The protein below binds the small molecule below.
Small molecule (SMILES): CC(C)(Oc1ccc(C(=O)c2ccc(Cl)cc2)cc1)C(=O)O

Sequence of chain 1.C:
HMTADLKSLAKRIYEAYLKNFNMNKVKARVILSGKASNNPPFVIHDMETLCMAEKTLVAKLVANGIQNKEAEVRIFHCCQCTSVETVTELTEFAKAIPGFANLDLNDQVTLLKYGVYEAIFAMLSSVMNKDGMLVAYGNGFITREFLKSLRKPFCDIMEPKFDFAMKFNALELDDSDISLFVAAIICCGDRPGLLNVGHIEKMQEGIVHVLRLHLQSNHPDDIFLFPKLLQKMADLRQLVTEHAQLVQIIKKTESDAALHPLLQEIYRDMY

Binding-site contacts:
Ligand atom O04 contacts residue LYS62 of chain 1.C at 3.0 Å.
Ligand atom C12 contacts residue LYS62 of chain 1.C at 3.3 Å.
Ligand atom C13 contacts residue TYR139 of chain 1.C at 3.4 Å (hydrophobic).
Ligand atom O02 contacts residue TYR139 of chain 1.C at 3.6 Å.
Ligand atom C22 contacts residue CYS80 of chain 1.C at 4.0 Å (hydrophobic).
Ligand atom C16 contacts residue CYS80 of chain 1.C at 4.0 Å (hydrophobic).
Ligand atom C16 contacts residue VAL137 of chain 1.C at 4.1 Å (hydrophobic).
Ligand atom C21 contacts residue VAL137 of chain 1.C at 4.1 Å (hydrophobic).
Ligand atom C19 contacts residue VAL137 of chain 1.C at 3.9 Å (hydrophobic).
Ligand atom C11 contacts residue THR84 of chain 1.C at 3.7 Å.
Ligand atom C16 contacts residue ALA138 of chain 1.C at 4.0 Å (hydrophobic).
Ligand atom C09 contacts residue LYS62 of chain 1.C at 4.3 Å.
Ligand atom O03 contacts residue TYR139 of chain 1.C at 3.4 Å (h-bond).
Ligand atom C10 contacts residue LYS62 of chain 1.C at 3.9 Å.
Ligand atom O05 contacts residue CYS80 of chain 1.C at 3.7 Å.
Ligand atom C08 contacts residue LEU59 of chain 1.C at 4.0 Å (hydrophobic).
Ligand atom C20 contacts residue ILE77 of chain 1.C at 3.8 Å (hydrophobic).
Ligand atom O05 contacts residue ALA138 of chain 1.C at 4.2 Å.
Ligand atom C12 contacts residue LEU59 of chain 1.C at 4.0 Å (hydrophobic).
Ligand atom C11 contacts residue ALA138 of chain 1.C at 3.9 Å (hydrophobic).
Ligand atom C15 contacts residue ALA138 of chain 1.C at 3.2 Å (hydrophobic).
Ligand atom C15 contacts residue THR84 of chain 1.C at 3.6 Å.
Ligand atom C09 contacts residue ALA138 of chain 1.C at 4.2 Å (hydrophobic).
Ligand atom C08 contacts residue LYS62 of chain 1.C at 4.0 Å.
Ligand atom C19 contacts residue CYS80 of chain 1.C at 4.2 Å (hydrophobic).
Ligand atom C21 contacts residue LEU59 of chain 1.C at 4.0 Å (hydrophobic).
Ligand atom C18 contacts residue CYS81 of chain 1.C at 3.9 Å (hydrophobic).
Ligand atom C13 contacts residue ALA138 of chain 1.C at 3.3 Å (hydrophobic).
Ligand atom CL1 contacts residue ILE46 of chain 1.C at 4.3 Å.
Ligand atom CL1 contacts residue LEU52 of chain 1.C at 3.6 Å.
Ligand atom C09 contacts residue TYR139 of chain 1.C at 4.0 Å (hydrophobic).
Ligand atom C20 contacts residue CYS80 of chain 1.C at 3.4 Å (hydrophobic).
Ligand atom C18 contacts residue CYS80 of chain 1.C at 3.2 Å (hydrophobic).
Ligand atom C16 contacts residue THR84 of chain 1.C at 3.3 Å.
Ligand atom O05 contacts residue VAL137 of chain 1.C at 4.1 Å.
Ligand atom O05 contacts residue THR84 of chain 1.C at 2.4 Å (h-bond).
Ligand atom C20 contacts residue CYS81 of chain 1.C at 4.2 Å (hydrophobic).
Ligand atom C17 contacts residue VAL137 of chain 1.C at 3.9 Å (hydrophobic).
Ligand atom C14 contacts residue LYS62 of chain 1.C at 3.3 Å.
Ligand atom C17 contacts residue CYS80 of chain 1.C at 3.6 Å (hydrophobic).